Binding-site contacts:
Ligand atom C5 contacts residue ILE750 of chain 1.A at 3.8 Å (hydrophobic).
Ligand atom C8 contacts residue PHE405 of chain 1.A at 3.2 Å (hydrophobic).
Ligand atom C5 contacts residue ARG223 of chain 1.A at 3.7 Å.
Ligand atom O1 contacts residue GLU505 of chain 1.A at 3.6 Å.
Ligand atom C8 contacts residue SER344 of chain 1.A at 3.5 Å.
Ligand atom C6 contacts residue ILE750 of chain 1.A at 3.7 Å (hydrophobic).
Ligand atom O4 contacts residue GLY532 of chain 1.A at 3.5 Å (h-bond).
Ligand atom O1 contacts residue PHE405 of chain 1.A at 3.4 Å.
Ligand atom O1 contacts residue GLY502 of chain 1.A at 3.4 Å.
Ligand atom O2 contacts residue PHE405 of chain 1.A at 3.3 Å.
Ligand atom C4 contacts residue ARG223 of chain 1.A at 3.9 Å.
Ligand atom C4 contacts residue PHE537 of chain 1.A at 3.7 Å (hydrophobic).
Ligand atom O4 contacts residue PHE537 of chain 1.A at 3.6 Å.
Ligand atom O4 contacts residue PHE214 of chain 1.A at 3.4 Å.
Ligand atom C3 contacts residue VAL399 of chain 1.A at 3.8 Å (hydrophobic).
Ligand atom C2 contacts residue VAL399 of chain 1.A at 3.5 Å (hydrophobic).
Ligand atom C4 contacts residue GLU637 of chain 1.A at 3.4 Å.
Ligand atom C5 contacts residue GLU505 of chain 1.A at 4.0 Å.
Ligand atom C6 contacts residue ARG223 of chain 1.A at 3.6 Å.
Ligand atom C1 contacts residue VAL752 of chain 1.A at 4.0 Å (hydrophobic).
Ligand atom O2 contacts residue GLY345 of chain 1.A at 3.0 Å (h-bond).
Ligand atom C1 contacts residue ARG223 of chain 1.A at 3.8 Å.
Ligand atom C6 contacts residue VAL752 of chain 1.A at 3.9 Å (hydrophobic).
Ligand atom O4 contacts residue GLU637 of chain 1.A at 2.5 Å (salt-bridge).
Ligand atom C8 contacts residue ARG223 of chain 1.A at 3.7 Å.
Ligand atom O1 contacts residue ARG223 of chain 1.A at 3.6 Å.
Ligand atom C5 contacts residue GLU637 of chain 1.A at 3.4 Å.
Ligand atom O1 contacts residue CYS503 of chain 1.A at 3.1 Å (h-bond).
Ligand atom C7 contacts residue VAL752 of chain 1.A at 3.9 Å (hydrophobic).
Ligand atom O2 contacts residue SER344 of chain 1.A at 2.5 Å (h-bond).
Ligand atom C3 contacts residue ILE219 of chain 1.A at 3.8 Å (hydrophobic).
Ligand atom O4 contacts residue HIS536 of chain 1.A at 3.1 Å (h-bond).
Ligand atom O2 contacts residue ARG223 of chain 1.A at 3.4 Å.
Ligand atom C3 contacts residue PHE214 of chain 1.A at 3.7 Å (hydrophobic).
Ligand atom C5 contacts residue PHE537 of chain 1.A at 3.7 Å (hydrophobic).
Ligand atom C7 contacts residue LEU400 of chain 1.A at 3.7 Å (hydrophobic).
Ligand atom C6 contacts residue GLU505 of chain 1.A at 3.6 Å.
Ligand atom C2 contacts residue ARG223 of chain 1.A at 4.0 Å.
Ligand atom C7 contacts residue PHE405 of chain 1.A at 3.6 Å (hydrophobic).
Ligand atom C2 contacts residue LEU400 of chain 1.A at 3.5 Å (hydrophobic).

A protein and the small-molecule ligand that binds it are described below.
Small molecule (SMILES): O=C(O)Cc1ccc(O)cc1

Sequence of chain 1.A:
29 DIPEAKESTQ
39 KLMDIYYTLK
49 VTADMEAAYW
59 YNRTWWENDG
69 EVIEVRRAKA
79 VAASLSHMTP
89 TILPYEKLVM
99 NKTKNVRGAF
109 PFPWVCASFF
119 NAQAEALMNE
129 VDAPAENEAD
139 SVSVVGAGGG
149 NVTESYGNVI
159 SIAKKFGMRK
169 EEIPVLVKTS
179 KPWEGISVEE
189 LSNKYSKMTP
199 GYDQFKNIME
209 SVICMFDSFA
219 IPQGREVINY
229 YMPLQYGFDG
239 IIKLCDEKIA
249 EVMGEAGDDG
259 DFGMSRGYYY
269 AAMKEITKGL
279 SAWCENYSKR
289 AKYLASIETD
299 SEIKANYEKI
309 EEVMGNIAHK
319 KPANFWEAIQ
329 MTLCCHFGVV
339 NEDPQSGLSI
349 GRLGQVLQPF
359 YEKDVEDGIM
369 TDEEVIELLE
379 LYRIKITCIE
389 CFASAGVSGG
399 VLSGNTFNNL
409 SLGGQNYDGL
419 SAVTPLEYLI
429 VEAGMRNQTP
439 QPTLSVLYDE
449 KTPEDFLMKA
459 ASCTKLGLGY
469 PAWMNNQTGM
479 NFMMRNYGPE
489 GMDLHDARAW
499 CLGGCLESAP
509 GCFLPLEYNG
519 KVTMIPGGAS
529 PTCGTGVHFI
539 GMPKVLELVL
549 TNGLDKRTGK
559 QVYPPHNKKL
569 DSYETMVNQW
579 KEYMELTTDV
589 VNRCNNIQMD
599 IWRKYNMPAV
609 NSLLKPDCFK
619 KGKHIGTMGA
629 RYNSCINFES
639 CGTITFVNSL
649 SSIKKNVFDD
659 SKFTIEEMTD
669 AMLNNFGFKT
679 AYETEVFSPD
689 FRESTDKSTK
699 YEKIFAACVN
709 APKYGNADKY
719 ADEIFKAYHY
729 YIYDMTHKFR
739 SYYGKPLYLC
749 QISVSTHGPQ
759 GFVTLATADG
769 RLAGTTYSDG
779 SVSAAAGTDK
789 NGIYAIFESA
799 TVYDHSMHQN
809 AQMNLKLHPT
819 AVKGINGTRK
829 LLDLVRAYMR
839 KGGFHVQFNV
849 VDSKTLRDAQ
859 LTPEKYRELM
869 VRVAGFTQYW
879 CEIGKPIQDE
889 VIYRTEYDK